Sequence of chain 32.E:
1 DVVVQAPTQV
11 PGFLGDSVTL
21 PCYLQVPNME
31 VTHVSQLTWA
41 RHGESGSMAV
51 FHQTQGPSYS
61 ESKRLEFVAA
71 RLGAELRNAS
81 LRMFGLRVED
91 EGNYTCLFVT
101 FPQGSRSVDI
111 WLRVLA

This protein binds this small molecule.
Small molecule (SMILES): CC(=O)N[C@H]1[C@H](O[C@H]2[C@H](O)[C@@H](NC(C)=O)CO[C@@H]2CO[C@@H]2O[C@@H](C)[C@@H](O)[C@@H](O)[C@@H]2O)O[C@H](CO)[C@@H](O[C@@H]2O[C@H](CO)[C@@H](O)[C@H](O[C@H]3O[C@H](CO)[C@@H](O)[C@H](O)[C@@H]3O)[C@@H]2O)[C@@H]1O

Binding-site contacts:
Ligand atom O5 contacts residue TRP111 of chain 32.E at 4.3 Å.
Ligand atom C3 contacts residue TRP111 of chain 32.E at 3.7 Å (hydrophobic).
Ligand atom C6 contacts residue ASN93 of chain 32.E at 3.1 Å.
Ligand atom C5 contacts residue ASN93 of chain 32.E at 4.0 Å.
Ligand atom N2 contacts residue ASN93 of chain 32.E at 2.5 Å (h-bond).
Ligand atom C6 contacts residue HIS42 of chain 32.E at 4.3 Å.
Ligand atom O3 contacts residue ASN93 of chain 32.E at 4.0 Å.
Ligand atom C7 contacts residue ASN93 of chain 32.E at 3.5 Å.
Ligand atom N2 contacts residue GLY92 of chain 32.E at 4.2 Å.
Ligand atom O7 contacts residue ASN93 of chain 32.E at 3.9 Å.
Ligand atom C7 contacts residue GLY92 of chain 32.E at 4.2 Å.
Ligand atom C7 contacts residue TRP111 of chain 32.E at 3.8 Å (hydrophobic).
Ligand atom C5 contacts residue ASN93 of chain 32.E at 3.5 Å.
Ligand atom C8 contacts residue GLU91 of chain 32.E at 3.8 Å.
Ligand atom C1 contacts residue ASN93 of chain 32.E at 1.4 Å.
Ligand atom O5 contacts residue ASN93 of chain 32.E at 4.1 Å.
Ligand atom O7 contacts residue TRP111 of chain 32.E at 3.6 Å.
Ligand atom C3 contacts residue ASN93 of chain 32.E at 3.1 Å.
Ligand atom O4 contacts residue TRP111 of chain 32.E at 3.4 Å.
Ligand atom N2 contacts residue TRP111 of chain 32.E at 3.5 Å.
Ligand atom O3 contacts residue TRP111 of chain 32.E at 4.3 Å.
Ligand atom C2 contacts residue ASN93 of chain 32.E at 1.8 Å.
Ligand atom C4 contacts residue TRP111 of chain 32.E at 4.0 Å (hydrophobic).
Ligand atom C8 contacts residue TRP111 of chain 32.E at 3.3 Å (hydrophobic).
Ligand atom C5 contacts residue TRP111 of chain 32.E at 3.7 Å (hydrophobic).
Ligand atom C4 contacts residue ASN93 of chain 32.E at 3.6 Å.
Ligand atom C2 contacts residue TRP111 of chain 32.E at 4.1 Å (hydrophobic).
Ligand atom O5 contacts residue ASN93 of chain 32.E at 2.3 Å (h-bond).
Ligand atom C8 contacts residue GLY92 of chain 32.E at 3.6 Å.
Ligand atom C1 contacts residue TRP111 of chain 32.E at 3.9 Å (hydrophobic).